Sequence of chain 1.M:
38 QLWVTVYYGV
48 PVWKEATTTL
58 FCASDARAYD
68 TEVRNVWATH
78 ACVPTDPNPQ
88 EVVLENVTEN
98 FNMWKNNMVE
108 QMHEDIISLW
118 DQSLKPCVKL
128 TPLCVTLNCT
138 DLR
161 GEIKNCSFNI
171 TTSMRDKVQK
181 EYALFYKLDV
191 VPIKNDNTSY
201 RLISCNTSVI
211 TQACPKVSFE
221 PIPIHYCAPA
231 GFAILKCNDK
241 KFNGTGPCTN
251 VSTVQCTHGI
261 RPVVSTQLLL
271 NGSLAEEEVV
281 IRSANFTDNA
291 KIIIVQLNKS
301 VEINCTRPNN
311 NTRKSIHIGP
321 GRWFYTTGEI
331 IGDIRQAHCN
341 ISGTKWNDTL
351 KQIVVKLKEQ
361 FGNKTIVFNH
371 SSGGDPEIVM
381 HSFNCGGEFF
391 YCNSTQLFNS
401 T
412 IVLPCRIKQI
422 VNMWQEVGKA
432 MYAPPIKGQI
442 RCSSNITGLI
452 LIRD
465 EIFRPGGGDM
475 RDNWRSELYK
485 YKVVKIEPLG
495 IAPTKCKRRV

Binding-site contacts:
Ligand atom N2 contacts residue ASN285 of chain 1.M at 2.8 Å (h-bond).
Ligand atom O7 contacts residue LYS291 of chain 1.M at 3.5 Å.
Ligand atom C8 contacts residue ALA284 of chain 1.M at 3.7 Å (hydrophobic).
Ligand atom O7 contacts residue ASP288 of chain 1.M at 3.6 Å.
Ligand atom C7 contacts residue LYS291 of chain 1.M at 4.1 Å.
Ligand atom C2 contacts residue ASN285 of chain 1.M at 2.4 Å.
Ligand atom C5 contacts residue ASN285 of chain 1.M at 3.6 Å.
Ligand atom C7 contacts residue ASN285 of chain 1.M at 3.0 Å.
Ligand atom O7 contacts residue ASN285 of chain 1.M at 3.1 Å (h-bond).
Ligand atom C3 contacts residue ASN285 of chain 1.M at 3.7 Å.
Ligand atom C8 contacts residue ASN285 of chain 1.M at 3.9 Å.
Ligand atom C8 contacts residue THR287 of chain 1.M at 4.4 Å.
Ligand atom C1 contacts residue ASN285 of chain 1.M at 1.5 Å.
Ligand atom O5 contacts residue ASP288 of chain 1.M at 4.4 Å.
Ligand atom C8 contacts residue LYS291 of chain 1.M at 3.9 Å.
Ligand atom O5 contacts residue ASN285 of chain 1.M at 2.4 Å (h-bond).
Ligand atom C6 contacts residue THR287 of chain 1.M at 3.9 Å.
Ligand atom C1 contacts residue THR287 of chain 1.M at 4.2 Å.
Ligand atom C8 contacts residue ASP288 of chain 1.M at 3.7 Å.
Ligand atom C5 contacts residue THR287 of chain 1.M at 4.3 Å.
Ligand atom O5 contacts residue THR287 of chain 1.M at 3.4 Å.
Ligand atom C2 contacts residue ASP288 of chain 1.M at 4.5 Å.
Ligand atom C4 contacts residue ASN285 of chain 1.M at 4.1 Å.

This small molecule binds to this protein.
Small molecule (SMILES): CC(=O)N[C@H]1[C@H](O[C@H]2[C@H](O)[C@@H](NC(C)=O)CO[C@@H]2CO)O[C@H](CO)[C@@H](O)[C@@H]1O